The small molecule below binds the protein below.
Small molecule (SMILES): Cc1cn([C@H]2C[C@H](O)[C@@H](COP(=O)(O)NP(=O)(O)OP(=O)(O)O)O2)c(=O)[nH]c1=O

Sequence of chain 1.E:
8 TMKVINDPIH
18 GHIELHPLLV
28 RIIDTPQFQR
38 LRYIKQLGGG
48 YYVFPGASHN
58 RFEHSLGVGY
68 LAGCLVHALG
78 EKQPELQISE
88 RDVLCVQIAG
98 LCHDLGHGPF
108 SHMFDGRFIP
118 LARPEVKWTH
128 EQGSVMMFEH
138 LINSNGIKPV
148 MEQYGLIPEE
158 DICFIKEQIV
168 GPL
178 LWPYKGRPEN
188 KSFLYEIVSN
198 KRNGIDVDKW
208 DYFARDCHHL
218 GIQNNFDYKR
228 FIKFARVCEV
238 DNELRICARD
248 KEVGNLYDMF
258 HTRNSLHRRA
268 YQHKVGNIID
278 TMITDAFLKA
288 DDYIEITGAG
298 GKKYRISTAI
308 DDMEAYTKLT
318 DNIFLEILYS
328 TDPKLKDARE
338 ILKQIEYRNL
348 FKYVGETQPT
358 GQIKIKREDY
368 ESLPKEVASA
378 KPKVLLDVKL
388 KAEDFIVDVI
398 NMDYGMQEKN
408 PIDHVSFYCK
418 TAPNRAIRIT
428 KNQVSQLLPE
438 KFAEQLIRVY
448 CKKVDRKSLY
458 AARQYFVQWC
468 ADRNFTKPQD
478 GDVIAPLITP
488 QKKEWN

Binding-site contacts:
Ligand atom O3' contacts residue TYR209 of chain 1.E at 3.4 Å.
Ligand atom O2B contacts residue ASP205 of chain 1.E at 3.0 Å (salt-bridge).
Ligand atom O2A contacts residue HIS127 of chain 1.E at 2.8 Å (h-bond).
Ligand atom PG contacts residue TYR209 of chain 1.E at 3.6 Å.
Ligand atom PA contacts residue ASP205 of chain 1.E at 3.5 Å.
Ligand atom O2B contacts residue MG1 of chain 1.SA at 2.1 Å.
Ligand atom O2A contacts residue HIS104 of chain 1.E at 3.2 Å (h-bond).
Ligand atom O4' contacts residue ARG58 of chain 1.E at 3.3 Å (salt-bridge).
Ligand atom PA contacts residue ARG58 of chain 1.E at 3.4 Å.
Ligand atom O4' contacts residue HIS109 of chain 1.E at 3.0 Å.
Ligand atom C2 contacts residue HIS109 of chain 1.E at 3.5 Å.
Ligand atom PA contacts residue FE1 of chain 1.RA at 3.3 Å.
Ligand atom O2A contacts residue FE1 of chain 1.RA at 3.6 Å.
Ligand atom O5' contacts residue HIS109 of chain 1.E at 2.9 Å (h-bond).
Ligand atom C5M contacts residue ASP277 of chain 1.E at 3.5 Å.
Ligand atom O3G contacts residue ARG260 of chain 1.E at 3.2 Å (salt-bridge).
Ligand atom O2G contacts residue MG1 of chain 1.SA at 3.2 Å.
Ligand atom O1A contacts residue HIS61 of chain 1.E at 3.3 Å (h-bond).
Ligand atom O2 contacts residue HIS109 of chain 1.E at 3.4 Å.
Ligand atom N3 contacts residue HIS109 of chain 1.E at 3.6 Å.
Ligand atom O1A contacts residue ASP101 of chain 1.E at 2.9 Å (salt-bridge).
Ligand atom O2A contacts residue ASP101 of chain 1.E at 3.1 Å (salt-bridge).
Ligand atom O1A contacts residue ARG58 of chain 1.E at 2.6 Å (salt-bridge).
Ligand atom O4 contacts residue GLN269 of chain 1.E at 3.6 Å.
Ligand atom O1G contacts residue ARG260 of chain 1.E at 2.7 Å (salt-bridge).
Ligand atom O3' contacts residue GLN43 of chain 1.E at 3.6 Å.
Ligand atom O1B contacts residue HIS127 of chain 1.E at 3.5 Å.
Ligand atom PB contacts residue MG1 of chain 1.SA at 3.6 Å.
Ligand atom N3A contacts residue ASP205 of chain 1.E at 2.6 Å (salt-bridge).
Ligand atom C5M contacts residue LEU44 of chain 1.E at 3.2 Å (hydrophobic).
Ligand atom O3' contacts residue ASP213 of chain 1.E at 2.6 Å (salt-bridge).
Ligand atom O1A contacts residue FE1 of chain 1.RA at 2.3 Å.
Ligand atom O1G contacts residue TYR209 of chain 1.E at 2.4 Å (h-bond).
Ligand atom O2G contacts residue LYS206 of chain 1.E at 2.5 Å (salt-bridge).
Ligand atom C2' contacts residue TYR268 of chain 1.E at 3.6 Å (hydrophobic).
Ligand atom PB contacts residue ASP205 of chain 1.E at 3.4 Å.
Ligand atom C5' contacts residue HIS109 of chain 1.E at 3.6 Å.
Ligand atom PA contacts residue ASP101 of chain 1.E at 3.5 Å.
Ligand atom C4' contacts residue ARG58 of chain 1.E at 3.5 Å.
Ligand atom O1A contacts residue ASP205 of chain 1.E at 3.4 Å (salt-bridge).